Binding-site contacts:
Ligand atom C3 contacts residue THR206 of chain 1.C at 3.9 Å.
Ligand atom O5 contacts residue ASN204 of chain 1.C at 2.4 Å (h-bond).
Ligand atom N2 contacts residue ASN204 of chain 1.C at 2.5 Å (h-bond).
Ligand atom C1 contacts residue THR206 of chain 1.C at 3.6 Å.
Ligand atom O5 contacts residue THR206 of chain 1.C at 4.3 Å.
Ligand atom O7 contacts residue ASN204 of chain 1.C at 3.5 Å (h-bond).
Ligand atom N2 contacts residue THR206 of chain 1.C at 4.1 Å.
Ligand atom C1 contacts residue ASN204 of chain 1.C at 1.4 Å.
Ligand atom C5 contacts residue THR206 of chain 1.C at 4.1 Å.
Ligand atom C2 contacts residue ASN204 of chain 1.C at 2.5 Å.
Ligand atom C7 contacts residue ASN204 of chain 1.C at 3.2 Å.
Ligand atom C8 contacts residue ASN204 of chain 1.C at 4.1 Å.
Ligand atom C4 contacts residue ASN204 of chain 1.C at 4.2 Å.
Ligand atom C3 contacts residue ASN204 of chain 1.C at 3.8 Å.
Ligand atom C5 contacts residue ASN204 of chain 1.C at 3.7 Å.
Ligand atom C2 contacts residue THR206 of chain 1.C at 4.1 Å.
Ligand atom O7 contacts residue SER244 of chain 1.C at 3.8 Å.

Sequence of chain 1.C:
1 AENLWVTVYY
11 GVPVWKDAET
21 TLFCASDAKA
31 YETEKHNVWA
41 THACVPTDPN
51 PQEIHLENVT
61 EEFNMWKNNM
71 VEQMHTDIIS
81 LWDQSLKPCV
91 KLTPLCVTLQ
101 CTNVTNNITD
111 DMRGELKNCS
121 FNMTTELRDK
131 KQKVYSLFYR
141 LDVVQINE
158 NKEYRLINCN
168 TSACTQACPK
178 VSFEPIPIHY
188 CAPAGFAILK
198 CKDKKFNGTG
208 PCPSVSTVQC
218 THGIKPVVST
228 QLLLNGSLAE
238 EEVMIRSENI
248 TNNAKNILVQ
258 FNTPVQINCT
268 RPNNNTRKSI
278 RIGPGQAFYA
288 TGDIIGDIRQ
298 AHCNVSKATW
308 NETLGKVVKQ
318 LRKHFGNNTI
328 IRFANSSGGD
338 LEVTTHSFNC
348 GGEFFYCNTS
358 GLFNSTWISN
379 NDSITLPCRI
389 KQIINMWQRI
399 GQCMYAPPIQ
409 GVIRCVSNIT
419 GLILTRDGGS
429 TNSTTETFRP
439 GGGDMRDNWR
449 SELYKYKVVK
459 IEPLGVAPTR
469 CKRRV

A small-molecule ligand and the protein it binds are described below.
Small molecule (SMILES): CC(=O)N[C@@H]1[C@@H](O)[C@H](O)[C@@H](CO)O[C@H]1O